Binding-site contacts:
Ligand atom C14 contacts residue TRP288 of chain 1.D at 3.6 Å (hydrophobic).
Ligand atom CL21 contacts residue PHE249 of chain 1.D at 3.5 Å.
Ligand atom C22 contacts residue GLU237 of chain 1.D at 3.7 Å.
Ligand atom C14 contacts residue ASN286 of chain 1.D at 3.6 Å.
Ligand atom N13 contacts residue ASN286 of chain 1.D at 2.7 Å (h-bond).
Ligand atom C14 contacts residue GLU237 of chain 1.D at 3.6 Å.
Ligand atom C27 contacts residue ASP235 of chain 1.D at 3.5 Å.
Ligand atom C07 contacts residue TRP288 of chain 1.D at 3.9 Å (hydrophobic).
Ligand atom C12 contacts residue TRP288 of chain 1.D at 3.8 Å (hydrophobic).
Ligand atom CL21 contacts residue PHE243 of chain 1.D at 3.1 Å.
Ligand atom C04 contacts residue GLY290 of chain 1.D at 3.9 Å.
Ligand atom C19 contacts residue PHE249 of chain 1.D at 3.8 Å (hydrophobic).
Ligand atom O08 contacts residue TRP288 of chain 1.D at 2.6 Å (h-bond).
Ligand atom C17 contacts residue VAL139 of chain 1.D at 3.7 Å (hydrophobic).
Ligand atom C05 contacts residue GLY290 of chain 1.D at 3.5 Å.
Ligand atom N13 contacts residue TRP288 of chain 1.D at 3.3 Å.
Ligand atom C03 contacts residue GLY290 of chain 1.D at 3.4 Å.
Ligand atom C20 contacts residue ASN286 of chain 1.D at 3.6 Å.
Ligand atom C23 contacts residue GLY334 of chain 1.D at 3.6 Å.
Ligand atom C15 contacts residue TRP288 of chain 1.D at 3.8 Å (hydrophobic).
Ligand atom O08 contacts residue GLY290 of chain 1.D at 3.4 Å (h-bond).
Ligand atom CL21 contacts residue ASN244 of chain 1.D at 3.5 Å.
Ligand atom C16 contacts residue THR141 of chain 1.D at 3.7 Å.
Ligand atom C17 contacts residue SER242 of chain 1.D at 3.4 Å.
Ligand atom C16 contacts residue SER242 of chain 1.D at 3.6 Å.
Ligand atom N02 contacts residue GLY290 of chain 1.D at 3.8 Å.
Ligand atom N13 contacts residue MET287 of chain 1.D at 3.7 Å.
Ligand atom C07 contacts residue GLN289 of chain 1.D at 3.9 Å.
Ligand atom O24 contacts residue ASN286 of chain 1.D at 3.4 Å (h-bond).
Ligand atom C20 contacts residue GLU237 of chain 1.D at 3.5 Å.
Ligand atom C20 contacts residue ILE285 of chain 1.D at 3.9 Å (hydrophobic).
Ligand atom C12 contacts residue ASN286 of chain 1.D at 3.6 Å.
Ligand atom CL21 contacts residue SER242 of chain 1.D at 3.8 Å.
Ligand atom O08 contacts residue GLN289 of chain 1.D at 3.0 Å (h-bond).
Ligand atom O24 contacts residue MET287 of chain 1.D at 2.9 Å (h-bond).
Ligand atom C15 contacts residue GLU237 of chain 1.D at 3.7 Å.
Ligand atom S06 contacts residue TRP288 of chain 1.D at 4.0 Å.
Ligand atom C18 contacts residue SER242 of chain 1.D at 3.8 Å.
Ligand atom C22 contacts residue GLY334 of chain 1.D at 4.0 Å.
Ligand atom C11 contacts residue MET287 of chain 1.D at 3.5 Å (hydrophobic).

The small molecule below binds the protein below.
Small molecule (SMILES): Cc1nc([C@@H](NC(=O)c2ccc(-c3ccc(Cl)cc3)[nH]2)[C@H]2CCCCN2)sc1CO

Sequence of chain 1.D:
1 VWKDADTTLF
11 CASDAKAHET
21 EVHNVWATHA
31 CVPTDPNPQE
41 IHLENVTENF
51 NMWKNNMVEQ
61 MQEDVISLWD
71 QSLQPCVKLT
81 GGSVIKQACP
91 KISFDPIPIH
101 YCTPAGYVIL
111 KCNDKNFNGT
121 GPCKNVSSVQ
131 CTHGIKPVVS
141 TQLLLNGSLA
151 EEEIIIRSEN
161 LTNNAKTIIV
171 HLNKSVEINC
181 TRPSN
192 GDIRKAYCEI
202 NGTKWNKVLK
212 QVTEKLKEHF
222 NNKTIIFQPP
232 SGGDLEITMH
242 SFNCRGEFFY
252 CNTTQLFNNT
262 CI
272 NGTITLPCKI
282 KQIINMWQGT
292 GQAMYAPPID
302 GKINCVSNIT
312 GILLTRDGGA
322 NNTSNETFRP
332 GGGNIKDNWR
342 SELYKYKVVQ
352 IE